This protein binds this small molecule.
Small molecule (SMILES): CC(=O)N[C@@H]1[C@@H](O)[C@H](O)[C@@H](CO)O[C@H]1O

Binding-site contacts:
Ligand atom C7 contacts residue NAG1 of chain 1.S at 4.4 Å.
Ligand atom C3 contacts residue NAG1 of chain 1.S at 4.4 Å.
Ligand atom C3 contacts residue ASN10 of chain 1.E at 3.8 Å.
Ligand atom O7 contacts residue ASN10 of chain 1.E at 3.8 Å.
Ligand atom C7 contacts residue ASN10 of chain 1.E at 3.4 Å.
Ligand atom O3 contacts residue ASN99 of chain 1.E at 3.3 Å (h-bond).
Ligand atom C4 contacts residue THR98 of chain 1.E at 3.8 Å.
Ligand atom C1 contacts residue ASN10 of chain 1.E at 1.5 Å.
Ligand atom N2 contacts residue ASN10 of chain 1.E at 2.9 Å (h-bond).
Ligand atom C5 contacts residue ASN10 of chain 1.E at 3.7 Å.
Ligand atom C1 contacts residue THR98 of chain 1.E at 4.3 Å.
Ligand atom O4 contacts residue THR98 of chain 1.E at 3.0 Å.
Ligand atom C7 contacts residue ASN99 of chain 1.E at 4.5 Å.
Ligand atom O7 contacts residue NAG1 of chain 1.S at 3.4 Å (h-bond).
Ligand atom C8 contacts residue ASN10 of chain 1.E at 3.9 Å.
Ligand atom C2 contacts residue THR98 of chain 1.E at 4.0 Å.
Ligand atom C2 contacts residue ASN10 of chain 1.E at 2.4 Å.
Ligand atom N2 contacts residue ASN99 of chain 1.E at 4.2 Å.
Ligand atom C3 contacts residue ASN99 of chain 1.E at 4.2 Å.
Ligand atom O3 contacts residue THR98 of chain 1.E at 3.4 Å.
Ligand atom C4 contacts residue ASN10 of chain 1.E at 4.2 Å.
Ligand atom N2 contacts residue THR98 of chain 1.E at 3.6 Å.
Ligand atom C3 contacts residue THR98 of chain 1.E at 3.4 Å.
Ligand atom O3 contacts residue NAG1 of chain 1.S at 3.0 Å.
Ligand atom O5 contacts residue ASN10 of chain 1.E at 2.4 Å (h-bond).

Sequence of chain 1.E:
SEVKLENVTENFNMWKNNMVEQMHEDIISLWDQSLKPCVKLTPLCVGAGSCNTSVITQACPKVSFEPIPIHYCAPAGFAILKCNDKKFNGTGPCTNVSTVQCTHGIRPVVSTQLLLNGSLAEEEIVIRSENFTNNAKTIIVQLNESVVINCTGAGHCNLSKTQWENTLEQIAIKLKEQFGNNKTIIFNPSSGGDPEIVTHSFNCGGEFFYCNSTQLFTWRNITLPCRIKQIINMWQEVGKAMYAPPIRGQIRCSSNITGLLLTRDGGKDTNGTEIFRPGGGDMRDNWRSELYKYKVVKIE